The small molecule below binds the protein below.
Small molecule (SMILES): Cc1ncc(C)n2nc(CNc3nc(-c4ccccc4)nn3C)nc12

Sequence of chain 1.D:
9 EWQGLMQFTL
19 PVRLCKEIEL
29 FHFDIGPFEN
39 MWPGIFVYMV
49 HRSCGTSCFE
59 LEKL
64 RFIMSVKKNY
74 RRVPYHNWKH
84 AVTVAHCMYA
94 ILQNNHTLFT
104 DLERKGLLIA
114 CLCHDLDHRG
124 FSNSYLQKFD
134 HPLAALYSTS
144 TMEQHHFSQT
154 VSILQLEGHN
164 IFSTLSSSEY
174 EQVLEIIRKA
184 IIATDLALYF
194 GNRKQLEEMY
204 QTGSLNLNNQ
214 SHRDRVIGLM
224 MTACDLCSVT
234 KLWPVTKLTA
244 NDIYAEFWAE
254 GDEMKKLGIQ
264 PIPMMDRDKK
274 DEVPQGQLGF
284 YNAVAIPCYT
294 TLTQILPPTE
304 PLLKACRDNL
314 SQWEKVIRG

Binding-site contacts:
Ligand atom C21 contacts residue PHE250 of chain 1.D at 3.6 Å (hydrophobic).
Ligand atom C15 contacts residue PHE283 of chain 1.D at 3.6 Å (hydrophobic).
Ligand atom C11 contacts residue LYS272 of chain 1.D at 3.7 Å.
Ligand atom C23 contacts residue ILE246 of chain 1.D at 3.7 Å (hydrophobic).
Ligand atom C7 contacts residue MET267 of chain 1.D at 3.4 Å (hydrophobic).
Ligand atom N1 contacts residue GLY279 of chain 1.D at 3.1 Å (h-bond).
Ligand atom C13 contacts residue GLY279 of chain 1.D at 3.6 Å.
Ligand atom N4 contacts residue MET267 of chain 1.D at 3.4 Å.
Ligand atom C3 contacts residue MET267 of chain 1.D at 3.3 Å (hydrophobic).
Ligand atom C17 contacts residue PHE283 of chain 1.D at 3.5 Å (hydrophobic).
Ligand atom C9 contacts residue TYR247 of chain 1.D at 3.3 Å (hydrophobic).
Ligand atom N8 contacts residue PHE283 of chain 1.D at 3.4 Å.
Ligand atom C7 contacts residue GLY279 of chain 1.D at 3.4 Å.
Ligand atom N22 contacts residue GLN280 of chain 1.D at 3.2 Å (h-bond).
Ligand atom C17 contacts residue ILE246 of chain 1.D at 3.7 Å (hydrophobic).
Ligand atom N19 contacts residue PHE283 of chain 1.D at 3.4 Å.
Ligand atom C25 contacts residue PHE250 of chain 1.D at 3.6 Å (hydrophobic).
Ligand atom N4 contacts residue TYR247 of chain 1.D at 2.6 Å (h-bond).
Ligand atom C25 contacts residue TYR247 of chain 1.D at 3.6 Å (hydrophobic).
Ligand atom C15 contacts residue LEU229 of chain 1.D at 3.6 Å (hydrophobic).
Ligand atom C5 contacts residue GLY279 of chain 1.D at 3.4 Å.
Ligand atom C9 contacts residue MET267 of chain 1.D at 3.4 Å (hydrophobic).
Ligand atom C3 contacts residue TYR247 of chain 1.D at 3.6 Å (hydrophobic).
Ligand atom C12 contacts residue GLU275 of chain 1.D at 3.6 Å.
Ligand atom N14 contacts residue ILE246 of chain 1.D at 3.7 Å.
Ligand atom C23 contacts residue GLN280 of chain 1.D at 3.7 Å.
Ligand atom C10 contacts residue MET267 of chain 1.D at 3.7 Å (hydrophobic).
Ligand atom C5 contacts residue TYR247 of chain 1.D at 3.5 Å (hydrophobic).
Ligand atom C11 contacts residue GLU275 of chain 1.D at 3.3 Å.
Ligand atom C18 contacts residue PHE283 of chain 1.D at 3.6 Å (hydrophobic).
Ligand atom N2 contacts residue GLY279 of chain 1.D at 3.3 Å.
Ligand atom C5 contacts residue MET267 of chain 1.D at 3.7 Å (hydrophobic).
Ligand atom C16 contacts residue PHE283 of chain 1.D at 3.4 Å (hydrophobic).
Ligand atom N20 contacts residue PHE283 of chain 1.D at 3.6 Å.
Ligand atom C6 contacts residue GLY279 of chain 1.D at 3.5 Å.
Ligand atom N20 contacts residue PHE250 of chain 1.D at 3.5 Å.
Ligand atom C25 contacts residue MET267 of chain 1.D at 3.4 Å (hydrophobic).
Ligand atom C3 contacts residue GLY279 of chain 1.D at 3.2 Å.
Ligand atom C10 contacts residue VAL276 of chain 1.D at 3.7 Å (hydrophobic).
Ligand atom C11 contacts residue PRO266 of chain 1.D at 3.7 Å (hydrophobic).